This small molecule binds to this protein.
Small molecule (SMILES): CC[n+]1c(-c2ccccc2)c2cc(N)ccc2c2ccc(N)cc21

Sequence of chain 1.A:
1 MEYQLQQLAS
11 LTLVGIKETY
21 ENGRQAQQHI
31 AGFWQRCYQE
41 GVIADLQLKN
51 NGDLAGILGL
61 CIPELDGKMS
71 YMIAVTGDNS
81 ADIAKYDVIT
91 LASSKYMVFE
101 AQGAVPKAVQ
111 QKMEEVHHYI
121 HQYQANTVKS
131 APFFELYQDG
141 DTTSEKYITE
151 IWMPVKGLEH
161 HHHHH

Binding-site contacts:
Ligand atom C1 contacts residue TYR137 of chain 1.A at 3.6 Å (hydrophobic).
Ligand atom C10 contacts residue TYR137 of chain 1.A at 3.8 Å (hydrophobic).
Ligand atom C3 contacts residue TRP34 of chain 1.A at 3.9 Å (hydrophobic).
Ligand atom C7 contacts residue TYR38 of chain 1.A at 3.4 Å (hydrophobic).
Ligand atom N24 contacts residue TYR38 of chain 1.A at 2.4 Å (h-bond).
Ligand atom C22 contacts residue TRP34 of chain 1.A at 4.1 Å (hydrophobic).
Ligand atom C2 contacts residue ILE30 of chain 1.A at 4.1 Å (hydrophobic).
Ligand atom C22 contacts residue GLN35 of chain 1.A at 3.0 Å.
Ligand atom C13 contacts residue TRP34 of chain 1.A at 3.7 Å (hydrophobic).
Ligand atom C2 contacts residue TRP34 of chain 1.A at 3.5 Å (hydrophobic).
Ligand atom C9 contacts residue TRP34 of chain 1.A at 3.8 Å (hydrophobic).
Ligand atom C16 contacts residue TYR38 of chain 1.A at 3.1 Å (hydrophobic).
Ligand atom C22 contacts residue ALA31 of chain 1.A at 3.0 Å (hydrophobic).
Ligand atom N23 contacts residue ILE30 of chain 1.A at 3.8 Å.
Ligand atom N23 contacts residue PRO106 of chain 1.A at 3.8 Å.
Ligand atom C10 contacts residue TRP34 of chain 1.A at 3.8 Å (hydrophobic).
Ligand atom C14 contacts residue VAL105 of chain 1.A at 4.1 Å (hydrophobic).
Ligand atom C2 contacts residue TYR137 of chain 1.A at 4.1 Å (hydrophobic).
Ligand atom C8 contacts residue THR142 of chain 1.A at 4.0 Å.
Ligand atom C3 contacts residue ALA31 of chain 1.A at 4.0 Å (hydrophobic).
Ligand atom C21 contacts residue GLN35 of chain 1.A at 3.9 Å.
Ligand atom C12 contacts residue VAL105 of chain 1.A at 3.9 Å (hydrophobic).
Ligand atom N24 contacts residue THR142 of chain 1.A at 3.8 Å.
Ligand atom C4 contacts residue PRO106 of chain 1.A at 4.0 Å (hydrophobic).
Ligand atom C9 contacts residue TYR38 of chain 1.A at 4.2 Å (hydrophobic).
Ligand atom C14 contacts residue TRP34 of chain 1.A at 4.1 Å (hydrophobic).
Ligand atom C11 contacts residue TYR38 of chain 1.A at 4.1 Å (hydrophobic).
Ligand atom C17 contacts residue TYR38 of chain 1.A at 3.6 Å (hydrophobic).
Ligand atom C1 contacts residue VAL105 of chain 1.A at 4.0 Å (hydrophobic).
Ligand atom C4 contacts residue ALA31 of chain 1.A at 3.8 Å (hydrophobic).
Ligand atom C4 contacts residue TRP34 of chain 1.A at 4.1 Å (hydrophobic).
Ligand atom N23 contacts residue ALA31 of chain 1.A at 3.6 Å.
Ligand atom C3 contacts residue PRO106 of chain 1.A at 3.7 Å (hydrophobic).
Ligand atom C13 contacts residue VAL105 of chain 1.A at 3.7 Å (hydrophobic).
Ligand atom C1 contacts residue TRP34 of chain 1.A at 3.3 Å (hydrophobic).
Ligand atom C2 contacts residue PRO106 of chain 1.A at 4.1 Å (hydrophobic).
Ligand atom C8 contacts residue TYR38 of chain 1.A at 3.1 Å (hydrophobic).
Ligand atom C12 contacts residue TRP34 of chain 1.A at 3.8 Å (hydrophobic).
Ligand atom C7 contacts residue THR142 of chain 1.A at 4.2 Å.
Ligand atom C9 contacts residue TYR137 of chain 1.A at 3.7 Å (hydrophobic).